A small-molecule ligand and the protein it binds are described below.
Small molecule (SMILES): CC(=O)N[C@H]1[C@H](O[C@H]2[C@H](O)[C@@H](NC(C)=O)CO[C@@H]2CO)O[C@H](CO)[C@@H](O)[C@@H]1O

Sequence of chain 1.A:
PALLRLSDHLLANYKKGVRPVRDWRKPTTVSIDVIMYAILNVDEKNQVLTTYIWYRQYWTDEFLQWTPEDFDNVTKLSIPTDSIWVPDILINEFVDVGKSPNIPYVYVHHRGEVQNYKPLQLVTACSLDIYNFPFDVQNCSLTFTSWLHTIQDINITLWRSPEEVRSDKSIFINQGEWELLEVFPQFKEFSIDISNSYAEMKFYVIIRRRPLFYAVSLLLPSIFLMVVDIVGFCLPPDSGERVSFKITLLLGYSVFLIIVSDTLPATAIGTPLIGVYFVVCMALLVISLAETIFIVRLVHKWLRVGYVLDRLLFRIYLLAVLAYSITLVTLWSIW

Binding-site contacts:
Ligand atom O6 contacts residue ASN155 of chain 1.A at 4.3 Å.
Ligand atom O5 contacts residue ASN155 of chain 1.A at 2.3 Å (h-bond).
Ligand atom O6 contacts residue PHE187 of chain 1.A at 3.9 Å.
Ligand atom C3 contacts residue ASN155 of chain 1.A at 3.8 Å.
Ligand atom O5 contacts residue ILE156 of chain 1.A at 3.7 Å.
Ligand atom C4 contacts residue ASN155 of chain 1.A at 4.2 Å.
Ligand atom C6 contacts residue ILE156 of chain 1.A at 3.9 Å (hydrophobic).
Ligand atom C5 contacts residue PHE187 of chain 1.A at 4.3 Å (hydrophobic).
Ligand atom C6 contacts residue THR157 of chain 1.A at 4.3 Å.
Ligand atom C1 contacts residue ASN155 of chain 1.A at 1.4 Å.
Ligand atom O6 contacts residue THR157 of chain 1.A at 3.4 Å.
Ligand atom C2 contacts residue ASN155 of chain 1.A at 2.4 Å.
Ligand atom O7 contacts residue ASN155 of chain 1.A at 3.0 Å (h-bond).
Ligand atom O6 contacts residue ILE156 of chain 1.A at 2.6 Å (h-bond).
Ligand atom C5 contacts residue ASN155 of chain 1.A at 3.6 Å.
Ligand atom C7 contacts residue ILE151 of chain 1.A at 4.5 Å (hydrophobic).
Ligand atom C8 contacts residue ASN155 of chain 1.A at 4.4 Å.
Ligand atom C8 contacts residue ILE151 of chain 1.A at 3.7 Å (hydrophobic).
Ligand atom C7 contacts residue ASN155 of chain 1.A at 3.2 Å.
Ligand atom C5 contacts residue ILE156 of chain 1.A at 4.3 Å (hydrophobic).
Ligand atom N2 contacts residue ASN155 of chain 1.A at 2.9 Å (h-bond).
Ligand atom O5 contacts residue PHE187 of chain 1.A at 4.5 Å.